Sequence of chain 2.E:
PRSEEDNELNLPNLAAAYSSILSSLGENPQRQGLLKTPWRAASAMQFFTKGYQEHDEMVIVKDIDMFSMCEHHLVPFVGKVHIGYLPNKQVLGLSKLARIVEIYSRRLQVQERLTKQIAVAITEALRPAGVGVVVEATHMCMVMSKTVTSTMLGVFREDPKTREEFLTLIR

Sequence of chain 2.I:
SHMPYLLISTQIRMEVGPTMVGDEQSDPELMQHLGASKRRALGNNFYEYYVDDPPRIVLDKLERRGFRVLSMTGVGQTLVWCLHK

Binding-site contacts:
Ligand atom CD2 contacts residue GLN78 of chain 2.I at 3.4 Å.
Ligand atom CZ contacts residue MET15 of chain 2.I at 3.7 Å (hydrophobic).
Ligand atom O contacts residue GLN12 of chain 2.J at 3.6 Å.
Ligand atom CA contacts residue THR79 of chain 2.J at 3.6 Å.
Ligand atom CB contacts residue ILE13 of chain 2.I at 3.9 Å (hydrophobic).
Ligand atom CD2 contacts residue ILE13 of chain 2.I at 3.5 Å (hydrophobic).
Ligand atom CB contacts residue VAL76 of chain 2.J at 3.5 Å (hydrophobic).
Ligand atom CE2 contacts residue GLN12 of chain 2.I at 3.8 Å.
Ligand atom O contacts residue GLY77 of chain 2.J at 3.8 Å.
Ligand atom O contacts residue GLN78 of chain 2.J at 2.9 Å (h-bond).
Ligand atom N contacts residue GLU195 of chain 2.E at 2.8 Å (salt-bridge).
Ligand atom CD1 contacts residue VAL76 of chain 2.J at 3.7 Å (hydrophobic).
Ligand atom CA contacts residue GLU195 of chain 2.E at 4.0 Å.
Ligand atom OXT contacts residue GLU195 of chain 2.E at 3.7 Å.
Ligand atom CE2 contacts residue ILE13 of chain 2.I at 3.4 Å (hydrophobic).
Ligand atom N contacts residue ILE13 of chain 2.I at 2.8 Å (h-bond).
Ligand atom CZ contacts residue LEU80 of chain 2.I at 3.7 Å (hydrophobic).
Ligand atom OXT contacts residue PRO197 of chain 2.E at 3.5 Å.
Ligand atom CA contacts residue ILE13 of chain 2.I at 3.5 Å (hydrophobic).
Ligand atom CD1 contacts residue ILE13 of chain 2.I at 3.5 Å (hydrophobic).
Ligand atom C contacts residue GLN78 of chain 2.J at 3.7 Å.
Ligand atom CE1 contacts residue MET15 of chain 2.I at 3.6 Å (hydrophobic).
Ligand atom CG contacts residue VAL76 of chain 2.J at 3.8 Å (hydrophobic).
Ligand atom C contacts residue GLN78 of chain 2.I at 3.8 Å.
Ligand atom CZ contacts residue ARG14 of chain 2.I at 3.8 Å.
Ligand atom CA contacts residue GLN78 of chain 2.I at 3.6 Å.
Ligand atom CE2 contacts residue LEU80 of chain 2.I at 3.9 Å (hydrophobic).
Ligand atom CG contacts residue ILE13 of chain 2.I at 3.3 Å (hydrophobic).
Ligand atom CE2 contacts residue GLN78 of chain 2.I at 3.5 Å.
Ligand atom CE1 contacts residue ILE13 of chain 2.I at 3.8 Å (hydrophobic).
Ligand atom CB contacts residue GLN78 of chain 2.I at 3.6 Å.
Ligand atom CD2 contacts residue VAL76 of chain 2.J at 3.6 Å (hydrophobic).
Ligand atom N contacts residue GLN78 of chain 2.I at 2.9 Å (h-bond).
Ligand atom O contacts residue THR79 of chain 2.J at 2.7 Å (h-bond).
Ligand atom O contacts residue VAL76 of chain 2.J at 3.5 Å (h-bond).
Ligand atom C contacts residue THR79 of chain 2.J at 3.5 Å.
Ligand atom OXT contacts residue GLN78 of chain 2.I at 3.0 Å (h-bond).
Ligand atom C contacts residue GLY77 of chain 2.J at 4.0 Å.
Ligand atom CE1 contacts residue ARG14 of chain 2.I at 3.9 Å.
Ligand atom CZ contacts residue ILE13 of chain 2.I at 4.0 Å (hydrophobic).

Sequence of chain 2.J:
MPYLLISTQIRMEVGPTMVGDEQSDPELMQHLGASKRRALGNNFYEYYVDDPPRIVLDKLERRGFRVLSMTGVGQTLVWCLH

This protein binds this small molecule.
Small molecule (SMILES): N[C@@H](Cc1ccccc1)C(=O)O